Binding-site contacts:
Ligand atom C4 contacts residue ASN44 of chain 1.D at 4.3 Å.
Ligand atom C5 contacts residue ASN44 of chain 1.D at 3.7 Å.
Ligand atom O6 contacts residue ARG21 of chain 1.D at 3.3 Å (salt-bridge).
Ligand atom O7 contacts residue ASN44 of chain 1.D at 3.6 Å.
Ligand atom N2 contacts residue ASN44 of chain 1.D at 2.8 Å (h-bond).
Ligand atom C3 contacts residue ASN44 of chain 1.D at 3.8 Å.
Ligand atom C1 contacts residue ASN44 of chain 1.D at 1.5 Å.
Ligand atom C7 contacts residue ASN44 of chain 1.D at 3.6 Å.
Ligand atom O5 contacts residue ASN44 of chain 1.D at 2.4 Å (h-bond).
Ligand atom N2 contacts residue PRO213 of chain 1.D at 3.8 Å.
Ligand atom C2 contacts residue ASN44 of chain 1.D at 2.5 Å.
Ligand atom C7 contacts residue PRO213 of chain 1.D at 4.2 Å (hydrophobic).

Sequence of chain 1.D:
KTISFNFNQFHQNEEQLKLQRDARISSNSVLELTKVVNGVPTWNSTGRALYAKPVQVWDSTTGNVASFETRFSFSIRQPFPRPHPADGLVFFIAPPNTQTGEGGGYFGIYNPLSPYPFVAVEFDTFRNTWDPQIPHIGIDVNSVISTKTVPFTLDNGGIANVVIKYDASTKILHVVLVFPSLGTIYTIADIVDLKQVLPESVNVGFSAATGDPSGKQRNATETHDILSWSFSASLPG

A small-molecule ligand and the protein it binds are described below.
Small molecule (SMILES): CC(=O)N[C@H]1[C@H](O[C@H]2[C@H](O[C@@H]3O[C@@H](C)[C@@H](O)[C@@H](O)[C@@H]3O)[C@@H](NC(C)=O)CO[C@@H]2CO)O[C@H](CO)[C@@H](O)[C@@H]1O